A protein and the small-molecule ligand that binds it are described below.
Small molecule (SMILES): COc1ccc(OC)c(CCc2csc3nc(N)nc(N)c23)c1

Binding-site contacts:
Ligand atom SAO contacts residue ASP181 of chain 1.C at 3.5 Å (salt-bridge).
Ligand atom C5 contacts residue PHE117 of chain 1.C at 3.6 Å (hydrophobic).
Ligand atom SAO contacts residue TYR194 of chain 1.C at 3.0 Å (h-bond).
Ligand atom NAC contacts residue NAP1 of chain 1.L at 3.1 Å (h-bond).
Ligand atom C4 contacts residue PHE117 of chain 1.C at 3.6 Å (hydrophobic).
Ligand atom NAC contacts residue PHE117 of chain 1.C at 3.5 Å.
Ligand atom CAP contacts residue MET233 of chain 1.C at 3.4 Å (hydrophobic).
Ligand atom CAE contacts residue TRP241 of chain 1.C at 3.6 Å (hydrophobic).
Ligand atom OAN contacts residue GLY225 of chain 1.C at 3.6 Å.
Ligand atom SAO contacts residue NAP1 of chain 1.L at 3.4 Å.
Ligand atom N3 contacts residue TYR194 of chain 1.C at 3.5 Å (h-bond).
Ligand atom NAD contacts residue ARG34 of chain 1.C at 3.3 Å (salt-bridge).
Ligand atom C2 contacts residue PHE117 of chain 1.C at 3.3 Å (hydrophobic).
Ligand atom CAE contacts residue CYS188 of chain 1.C at 3.4 Å (hydrophobic).
Ligand atom N3 contacts residue NAP1 of chain 1.L at 2.8 Å (h-bond).
Ligand atom C6 contacts residue PHE117 of chain 1.C at 3.6 Å (hydrophobic).
Ligand atom C2 contacts residue NAP1 of chain 1.L at 3.3 Å.
Ligand atom SAO contacts residue PHE117 of chain 1.C at 3.7 Å.
Ligand atom CAF contacts residue TRP241 of chain 1.C at 3.4 Å (hydrophobic).
Ligand atom N3 contacts residue PHE117 of chain 1.C at 3.6 Å.
Ligand atom OAM contacts residue MET233 of chain 1.C at 3.2 Å.
Ligand atom CAF contacts residue CYS188 of chain 1.C at 3.5 Å (hydrophobic).
Ligand atom N1 contacts residue PHE117 of chain 1.C at 3.7 Å.
Ligand atom C4 contacts residue NAP1 of chain 1.L at 3.7 Å.
Ligand atom C4 contacts residue TYR194 of chain 1.C at 3.6 Å (hydrophobic).
Ligand atom CAG contacts residue NAP1 of chain 1.L at 3.3 Å.
Ligand atom NAD contacts residue NAP1 of chain 1.L at 3.3 Å (h-bond).
Ligand atom CAT contacts residue NAP1 of chain 1.L at 3.5 Å.
Ligand atom CAJ contacts residue PRO230 of chain 1.C at 3.6 Å (hydrophobic).
Ligand atom OAN contacts residue VAL226 of chain 1.C at 3.1 Å.
Ligand atom NAC contacts residue SER115 of chain 1.C at 2.8 Å (h-bond).
Ligand atom CAJ contacts residue NAP1 of chain 1.L at 3.4 Å.
Ligand atom CAH contacts residue MET233 of chain 1.C at 3.6 Å (hydrophobic).
Ligand atom CAP contacts residue PHE117 of chain 1.C at 3.6 Å (hydrophobic).
Ligand atom CAB contacts residue VAL226 of chain 1.C at 3.2 Å (hydrophobic).
Ligand atom CAI contacts residue NAP1 of chain 1.L at 3.4 Å.
Ligand atom C6 contacts residue NAP1 of chain 1.L at 3.4 Å.
Ligand atom N1 contacts residue NAP1 of chain 1.L at 2.7 Å (h-bond).
Ligand atom CAH contacts residue PHE117 of chain 1.C at 3.6 Å (hydrophobic).
Ligand atom CAB contacts residue GLY225 of chain 1.C at 3.6 Å.

Sequence of chain 1.C:
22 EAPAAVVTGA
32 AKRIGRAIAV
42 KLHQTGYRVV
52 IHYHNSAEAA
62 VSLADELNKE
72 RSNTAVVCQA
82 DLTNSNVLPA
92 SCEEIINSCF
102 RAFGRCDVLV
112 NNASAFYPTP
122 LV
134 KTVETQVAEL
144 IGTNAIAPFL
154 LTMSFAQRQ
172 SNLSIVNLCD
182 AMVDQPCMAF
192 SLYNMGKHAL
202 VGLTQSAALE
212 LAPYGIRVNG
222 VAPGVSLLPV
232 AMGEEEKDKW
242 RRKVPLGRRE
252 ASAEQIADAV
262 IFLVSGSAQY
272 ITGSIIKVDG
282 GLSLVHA